Sequence of chain 1.A:
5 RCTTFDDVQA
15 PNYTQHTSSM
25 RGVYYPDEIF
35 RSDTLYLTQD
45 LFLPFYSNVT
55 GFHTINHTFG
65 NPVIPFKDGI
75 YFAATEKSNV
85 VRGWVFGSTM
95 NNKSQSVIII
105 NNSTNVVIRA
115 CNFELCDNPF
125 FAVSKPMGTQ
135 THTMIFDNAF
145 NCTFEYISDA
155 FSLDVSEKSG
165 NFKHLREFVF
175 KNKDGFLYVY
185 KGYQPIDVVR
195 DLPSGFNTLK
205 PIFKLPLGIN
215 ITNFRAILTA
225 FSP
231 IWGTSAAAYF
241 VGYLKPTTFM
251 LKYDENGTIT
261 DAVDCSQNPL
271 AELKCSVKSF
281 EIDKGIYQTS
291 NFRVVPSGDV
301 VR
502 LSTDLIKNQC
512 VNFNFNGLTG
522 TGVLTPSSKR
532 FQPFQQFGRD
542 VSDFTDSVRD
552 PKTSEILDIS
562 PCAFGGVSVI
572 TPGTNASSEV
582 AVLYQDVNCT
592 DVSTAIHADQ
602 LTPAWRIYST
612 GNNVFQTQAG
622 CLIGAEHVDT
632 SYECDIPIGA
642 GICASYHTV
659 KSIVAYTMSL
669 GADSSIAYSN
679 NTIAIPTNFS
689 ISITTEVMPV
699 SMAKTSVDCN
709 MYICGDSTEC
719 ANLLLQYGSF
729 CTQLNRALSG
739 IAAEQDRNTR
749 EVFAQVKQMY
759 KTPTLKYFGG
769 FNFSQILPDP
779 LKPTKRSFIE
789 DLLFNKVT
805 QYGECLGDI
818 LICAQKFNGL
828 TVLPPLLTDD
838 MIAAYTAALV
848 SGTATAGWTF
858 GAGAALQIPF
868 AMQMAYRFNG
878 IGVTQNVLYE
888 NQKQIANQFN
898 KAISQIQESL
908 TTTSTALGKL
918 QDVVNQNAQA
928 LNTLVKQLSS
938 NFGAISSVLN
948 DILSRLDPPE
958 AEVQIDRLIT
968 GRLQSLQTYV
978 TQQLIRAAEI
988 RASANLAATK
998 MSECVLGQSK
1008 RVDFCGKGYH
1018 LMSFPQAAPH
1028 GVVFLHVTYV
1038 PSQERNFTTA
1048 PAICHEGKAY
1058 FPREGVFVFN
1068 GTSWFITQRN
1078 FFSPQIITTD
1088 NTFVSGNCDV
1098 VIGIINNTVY

The small molecule below binds the protein below.
Small molecule (SMILES): CC(=O)N[C@H]1[C@H](O[C@H]2[C@H](O)[C@@H](NC(C)=O)CO[C@@H]2CO)O[C@H](CO)[C@@H](O[C@@H]2O[C@H](CO)[C@@H](O)[C@H](O)[C@@H]2O)[C@@H]1O

Binding-site contacts:
Ligand atom O6 contacts residue SER772 of chain 1.A at 4.3 Å.
Ligand atom C2 contacts residue ASN770 of chain 1.A at 2.5 Å.
Ligand atom C1 contacts residue SER772 of chain 1.A at 3.7 Å.
Ligand atom C5 contacts residue ASN770 of chain 1.A at 3.5 Å.
Ligand atom O7 contacts residue TYR765 of chain 1.A at 4.4 Å.
Ligand atom C7 contacts residue TYR765 of chain 1.A at 4.1 Å (hydrophobic).
Ligand atom C8 contacts residue TYR765 of chain 1.A at 3.6 Å (hydrophobic).
Ligand atom O5 contacts residue SER772 of chain 1.A at 3.7 Å.
Ligand atom C6 contacts residue SER772 of chain 1.A at 4.2 Å.
Ligand atom O5 contacts residue ASN770 of chain 1.A at 2.2 Å (h-bond).
Ligand atom C5 contacts residue SER772 of chain 1.A at 3.6 Å.
Ligand atom C8 contacts residue PHE786 of chain 1.A at 3.7 Å (hydrophobic).
Ligand atom C6 contacts residue GLN773 of chain 1.A at 3.4 Å.
Ligand atom O6 contacts residue GLN773 of chain 1.A at 3.1 Å (h-bond).
Ligand atom N2 contacts residue ASN770 of chain 1.A at 3.0 Å (h-bond).
Ligand atom C4 contacts residue ASN770 of chain 1.A at 4.2 Å.
Ligand atom C1 contacts residue ASN770 of chain 1.A at 1.4 Å.
Ligand atom O7 contacts residue ASN770 of chain 1.A at 4.3 Å.
Ligand atom C3 contacts residue ASN770 of chain 1.A at 3.8 Å.
Ligand atom C7 contacts residue ASN770 of chain 1.A at 3.9 Å.